The small molecule below binds the protein below.
Small molecule (SMILES): C=C(/N=C/c1c(COP(=O)(O)O)cnc(C)c1O)C(=O)O

Binding-site contacts:
Ligand atom OP3 contacts residue GLY234 of chain 1.B at 3.5 Å (h-bond).
Ligand atom N1 contacts residue GLU350 of chain 1.B at 3.4 Å.
Ligand atom OP1 contacts residue ASN236 of chain 1.B at 2.8 Å (h-bond).
Ligand atom C contacts residue THR110 of chain 1.B at 3.4 Å.
Ligand atom O3 contacts residue ALA112 of chain 1.B at 3.5 Å.
Ligand atom OP2 contacts residue GLY234 of chain 1.B at 2.8 Å (h-bond).
Ligand atom OP2 contacts residue GLY233 of chain 1.B at 2.9 Å (h-bond).
Ligand atom N1 contacts residue SER377 of chain 1.B at 2.6 Å (h-bond).
Ligand atom OP2 contacts residue GLY232 of chain 1.B at 2.8 Å (h-bond).
Ligand atom C4A contacts residue LYS87 of chain 1.B at 3.4 Å.
Ligand atom CB contacts residue BZI1 of chain 1.G at 3.1 Å.
Ligand atom OXT contacts residue HIS115 of chain 1.B at 3.4 Å.
Ligand atom C6 contacts residue CYS230 of chain 1.B at 3.5 Å (hydrophobic).
Ligand atom C4A contacts residue GLY303 of chain 1.B at 3.5 Å.
Ligand atom OP3 contacts residue SER235 of chain 1.B at 2.8 Å (h-bond).
Ligand atom C contacts residue HIS115 of chain 1.B at 3.5 Å.
Ligand atom OP3 contacts residue THR190 of chain 1.B at 2.6 Å (h-bond).
Ligand atom N contacts residue LYS87 of chain 1.B at 3.5 Å.
Ligand atom CA contacts residue ALA112 of chain 1.B at 3.5 Å (hydrophobic).
Ligand atom O3 contacts residue GLN114 of chain 1.B at 3.5 Å.
Ligand atom O contacts residue HIS115 of chain 1.B at 2.7 Å (h-bond).
Ligand atom C6 contacts residue GLU350 of chain 1.B at 3.6 Å.
Ligand atom OP1 contacts residue SER235 of chain 1.B at 3.3 Å (h-bond).
Ligand atom C contacts residue GLY111 of chain 1.B at 3.5 Å.
Ligand atom OXT contacts residue GLY111 of chain 1.B at 2.8 Å (h-bond).
Ligand atom C5A contacts residue GLY303 of chain 1.B at 3.5 Å.
Ligand atom OP2 contacts residue SER235 of chain 1.B at 3.5 Å (h-bond).
Ligand atom OXT contacts residue THR110 of chain 1.B at 2.5 Å (h-bond).
Ligand atom O contacts residue GLN114 of chain 1.B at 2.8 Å (h-bond).
Ligand atom O contacts residue THR110 of chain 1.B at 3.5 Å (h-bond).
Ligand atom OP3 contacts residue LYS87 of chain 1.B at 3.0 Å (salt-bridge).
Ligand atom C6 contacts residue SER377 of chain 1.B at 3.4 Å.
Ligand atom O contacts residue GLY113 of chain 1.B at 3.4 Å (h-bond).
Ligand atom CB contacts residue LEU166 of chain 1.B at 3.5 Å (hydrophobic).
Ligand atom P contacts residue LYS87 of chain 1.B at 3.6 Å.
Ligand atom P contacts residue SER235 of chain 1.B at 3.5 Å.
Ligand atom OP4 contacts residue LYS87 of chain 1.B at 3.2 Å (salt-bridge).
Ligand atom CA contacts residue BZI1 of chain 1.G at 3.6 Å.
Ligand atom C contacts residue ALA112 of chain 1.B at 3.4 Å (hydrophobic).
Ligand atom OP1 contacts residue HIS86 of chain 1.B at 3.1 Å (h-bond).

Sequence of chain 1.B:
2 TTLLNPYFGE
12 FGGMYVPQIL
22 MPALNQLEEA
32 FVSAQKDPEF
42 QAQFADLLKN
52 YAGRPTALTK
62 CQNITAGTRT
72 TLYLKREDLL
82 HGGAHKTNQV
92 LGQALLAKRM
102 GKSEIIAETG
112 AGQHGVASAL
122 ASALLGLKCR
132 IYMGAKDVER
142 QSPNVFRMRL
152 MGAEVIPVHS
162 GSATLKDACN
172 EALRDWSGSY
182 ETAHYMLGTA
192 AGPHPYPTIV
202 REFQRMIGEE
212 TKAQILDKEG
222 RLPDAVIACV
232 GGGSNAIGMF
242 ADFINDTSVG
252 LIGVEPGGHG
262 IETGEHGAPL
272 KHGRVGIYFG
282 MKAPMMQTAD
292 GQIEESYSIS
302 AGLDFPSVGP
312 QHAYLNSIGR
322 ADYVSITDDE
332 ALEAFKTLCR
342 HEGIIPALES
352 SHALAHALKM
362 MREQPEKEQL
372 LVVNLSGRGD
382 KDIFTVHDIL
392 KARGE